Binding-site contacts:
Ligand atom C3 contacts residue ARG56 of chain 1.BB at 4.4 Å.
Ligand atom O5 contacts residue ILE58 of chain 1.BB at 3.3 Å.
Ligand atom O6 contacts residue NAG2 of chain 1.XF at 3.4 Å (h-bond).
Ligand atom C7 contacts residue ARG56 of chain 1.BB at 2.9 Å.
Ligand atom C8 contacts residue ASN88 of chain 1.BB at 3.4 Å.
Ligand atom C6 contacts residue ILE58 of chain 1.BB at 4.1 Å (hydrophobic).
Ligand atom C1 contacts residue ARG56 of chain 1.BB at 4.3 Å.
Ligand atom O3 contacts residue ARG56 of chain 1.BB at 4.3 Å.
Ligand atom O7 contacts residue ASN88 of chain 1.BB at 2.9 Å (h-bond).
Ligand atom C4 contacts residue ASN88 of chain 1.BB at 4.3 Å.
Ligand atom N2 contacts residue ASN88 of chain 1.BB at 2.7 Å (h-bond).
Ligand atom C8 contacts residue ARG56 of chain 1.BB at 3.9 Å.
Ligand atom C7 contacts residue ASN88 of chain 1.BB at 2.9 Å.
Ligand atom C1 contacts residue ILE58 of chain 1.BB at 4.0 Å (hydrophobic).
Ligand atom C5 contacts residue GLU105 of chain 1.BB at 3.1 Å.
Ligand atom C3 contacts residue ASN88 of chain 1.BB at 3.8 Å.
Ligand atom O5 contacts residue ASN88 of chain 1.BB at 2.4 Å (h-bond).
Ligand atom C1 contacts residue GLU105 of chain 1.BB at 3.6 Å.
Ligand atom C6 contacts residue GLU105 of chain 1.BB at 3.3 Å.
Ligand atom O7 contacts residue ARG56 of chain 1.BB at 2.3 Å (salt-bridge).
Ligand atom C2 contacts residue ARG56 of chain 1.BB at 3.4 Å.
Ligand atom C1 contacts residue ASN88 of chain 1.BB at 1.4 Å.
Ligand atom C2 contacts residue ILE58 of chain 1.BB at 4.4 Å (hydrophobic).
Ligand atom O6 contacts residue GLU105 of chain 1.BB at 2.7 Å (salt-bridge).
Ligand atom C8 contacts residue GLY89 of chain 1.BB at 4.4 Å.
Ligand atom N2 contacts residue ARG56 of chain 1.BB at 3.4 Å (salt-bridge).
Ligand atom O5 contacts residue GLU105 of chain 1.BB at 2.9 Å (salt-bridge).
Ligand atom C5 contacts residue ASN88 of chain 1.BB at 3.7 Å.
Ligand atom C5 contacts residue ILE58 of chain 1.BB at 4.2 Å (hydrophobic).
Ligand atom C2 contacts residue ASN88 of chain 1.BB at 2.6 Å.

Sequence of chain 1.BB:
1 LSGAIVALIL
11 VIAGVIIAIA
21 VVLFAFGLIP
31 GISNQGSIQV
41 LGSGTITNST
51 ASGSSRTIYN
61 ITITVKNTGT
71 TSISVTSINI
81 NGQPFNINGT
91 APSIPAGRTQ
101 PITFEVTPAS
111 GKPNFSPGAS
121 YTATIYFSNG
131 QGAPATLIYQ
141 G

This small molecule binds to this protein.
Small molecule (SMILES): CC(=O)N[C@@H]1[C@@H](O)[C@H](O)[C@@H](CO)O[C@H]1O